A protein and the small-molecule ligand that binds it are described below.
Small molecule (SMILES): CCCCCC(=O)O[C@@H](COC(=O)CCCC)COP(=O)(O)OCC[N+](C)(C)C

Sequence of chain 1.D:
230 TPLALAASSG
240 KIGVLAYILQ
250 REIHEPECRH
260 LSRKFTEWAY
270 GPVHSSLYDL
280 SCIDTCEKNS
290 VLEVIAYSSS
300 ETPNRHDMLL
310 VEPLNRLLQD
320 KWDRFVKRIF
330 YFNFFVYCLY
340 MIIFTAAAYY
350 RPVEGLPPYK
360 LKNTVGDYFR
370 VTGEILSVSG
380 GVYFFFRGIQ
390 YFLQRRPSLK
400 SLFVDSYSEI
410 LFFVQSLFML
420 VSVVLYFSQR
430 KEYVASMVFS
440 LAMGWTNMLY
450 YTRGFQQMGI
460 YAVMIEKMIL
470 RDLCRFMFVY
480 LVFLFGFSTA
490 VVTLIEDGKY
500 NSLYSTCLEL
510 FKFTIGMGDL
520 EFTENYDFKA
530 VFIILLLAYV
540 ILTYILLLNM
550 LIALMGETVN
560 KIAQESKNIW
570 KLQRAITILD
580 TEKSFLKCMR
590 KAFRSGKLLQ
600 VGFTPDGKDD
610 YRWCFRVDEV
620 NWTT

Binding-site contacts:
Ligand atom O15 contacts residue ARG386 of chain 1.D at 2.9 Å (salt-bridge).
Ligand atom O07 contacts residue TYR382 of chain 1.D at 3.8 Å.
Ligand atom C08 contacts residue TYR382 of chain 1.D at 4.1 Å (hydrophobic).
Ligand atom O24 contacts residue PHE383 of chain 1.D at 2.4 Å.
Ligand atom C09 contacts residue TYR382 of chain 1.D at 4.1 Å (hydrophobic).
Ligand atom C16 contacts residue PHE383 of chain 1.D at 3.6 Å (hydrophobic).
Ligand atom O11 contacts residue TYR450 of chain 1.D at 2.9 Å (h-bond).
Ligand atom O22 contacts residue TYR336 of chain 1.D at 3.9 Å.
Ligand atom O11 contacts residue ASN332 of chain 1.D at 3.9 Å.
Ligand atom N18 contacts residue PHE411 of chain 1.D at 4.1 Å.
Ligand atom O13 contacts residue TYR382 of chain 1.D at 3.5 Å (h-bond).
Ligand atom O22 contacts residue ASN332 of chain 1.D at 4.1 Å.
Ligand atom O11 contacts residue ARG386 of chain 1.D at 3.9 Å.
Ligand atom O24 contacts residue TYR382 of chain 1.D at 4.0 Å.
Ligand atom O15 contacts residue PHE383 of chain 1.D at 3.1 Å.
Ligand atom O24 contacts residue TYR336 of chain 1.D at 4.0 Å.
Ligand atom C23 contacts residue PHE383 of chain 1.D at 3.4 Å (hydrophobic).
Ligand atom C19 contacts residue PHE411 of chain 1.D at 2.9 Å (hydrophobic).
Ligand atom C10 contacts residue TYR450 of chain 1.D at 3.9 Å (hydrophobic).
Ligand atom C25 contacts residue VAL335 of chain 1.D at 3.4 Å (hydrophobic).
Ligand atom C16 contacts residue TYR450 of chain 1.D at 3.9 Å (hydrophobic).
Ligand atom O13 contacts residue ARG386 of chain 1.D at 1.5 Å (salt-bridge).
Ligand atom O14 contacts residue ARG386 of chain 1.D at 2.9 Å (salt-bridge).
Ligand atom C20 contacts residue TYR449 of chain 1.D at 3.0 Å (hydrophobic).
Ligand atom C17 contacts residue ARG386 of chain 1.D at 3.5 Å.
Ligand atom P12 contacts residue ARG386 of chain 1.D at 2.5 Å.
Ligand atom C25 contacts residue TYR339 of chain 1.D at 4.1 Å (hydrophobic).
Ligand atom C10 contacts residue ASN332 of chain 1.D at 3.5 Å.
Ligand atom C19 contacts residue GLU408 of chain 1.D at 3.6 Å.
Ligand atom O22 contacts residue PHE383 of chain 1.D at 3.9 Å.
Ligand atom O07 contacts residue ASN332 of chain 1.D at 3.8 Å.
Ligand atom P12 contacts residue TYR450 of chain 1.D at 3.8 Å.
Ligand atom C20 contacts residue GLU408 of chain 1.D at 3.7 Å.
Ligand atom O14 contacts residue TYR450 of chain 1.D at 4.0 Å.
Ligand atom N18 contacts residue GLU408 of chain 1.D at 3.4 Å (salt-bridge).
Ligand atom O06 contacts residue ASN332 of chain 1.D at 2.2 Å (h-bond).
Ligand atom C05 contacts residue ASN332 of chain 1.D at 3.3 Å.
Ligand atom O15 contacts residue TYR450 of chain 1.D at 4.1 Å.
Ligand atom C21 contacts residue GLU408 of chain 1.D at 2.2 Å.
Ligand atom C16 contacts residue ARG386 of chain 1.D at 3.8 Å.